The protein below binds the small molecule below.
Small molecule (SMILES): CC[C@H](C)[C@@H]1NC(=O)[C@H](Cc2ccc(O)cc2)NC(=O)[C@H](CCCN=C(N)N)NC(=O)[C@H](CO)NC(=O)[C@H](Cc2ccc(O)cc2)NC(=O)[C@H](C)NC(=O)[C@@H]2CCCN2C(=O)[C@@H](N)CSSC[C@@H](C=O)NC(=O)CNC1=O

Sequence of chain 1.A:
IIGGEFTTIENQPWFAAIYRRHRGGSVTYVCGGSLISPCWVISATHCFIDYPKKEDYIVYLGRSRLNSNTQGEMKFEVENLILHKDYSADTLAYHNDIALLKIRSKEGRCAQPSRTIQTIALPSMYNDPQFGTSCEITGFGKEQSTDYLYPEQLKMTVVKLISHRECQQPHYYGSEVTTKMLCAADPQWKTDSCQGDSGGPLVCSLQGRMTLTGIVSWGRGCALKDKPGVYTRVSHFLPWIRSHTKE

Binding-site contacts:
Ligand atom CD1 contacts residue ARG220 of chain 1.A at 3.4 Å.
Ligand atom NH2 contacts residue ASP192 of chain 1.A at 2.7 Å (salt-bridge).
Ligand atom CE2 contacts residue LEU92 of chain 1.A at 3.5 Å (hydrophobic).
Ligand atom OH contacts residue ARG220 of chain 1.A at 3.2 Å.
Ligand atom OH contacts residue CYS47 of chain 1.A at 3.1 Å (h-bond).
Ligand atom NH1 contacts residue SER193 of chain 1.A at 2.8 Å (h-bond).
Ligand atom NE contacts residue GLY219 of chain 1.A at 3.5 Å (h-bond).
Ligand atom O contacts residue GLN195 of chain 1.A at 3.3 Å.
Ligand atom O contacts residue GLY219 of chain 1.A at 2.9 Å (h-bond).
Ligand atom CB contacts residue GLY219 of chain 1.A at 3.5 Å.
Ligand atom CB contacts residue LEU92 of chain 1.A at 3.3 Å (hydrophobic).
Ligand atom C contacts residue SER198 of chain 1.A at 2.9 Å.
Ligand atom C contacts residue GLN195 of chain 1.A at 3.4 Å.
Ligand atom CE1 contacts residue ARG220 of chain 1.A at 3.2 Å.
Ligand atom N contacts residue LEU92 of chain 1.A at 3.3 Å (h-bond).
Ligand atom CD1 contacts residue TYR29 of chain 1.A at 3.4 Å (hydrophobic).
Ligand atom CZ contacts residue GLY221 of chain 1.A at 3.5 Å.
Ligand atom CZ contacts residue SER193 of chain 1.A at 3.2 Å.
Ligand atom CD1 contacts residue VAL30 of chain 1.A at 3.5 Å (hydrophobic).
Ligand atom O contacts residue SER198 of chain 1.A at 2.7 Å (h-bond).
Ligand atom O contacts residue GLN195 of chain 1.A at 3.4 Å (h-bond).
Ligand atom O contacts residue GLN195 of chain 1.A at 3.0 Å (h-bond).
Ligand atom CG contacts residue HIS46 of chain 1.A at 3.5 Å.
Ligand atom O contacts residue GLY196 of chain 1.A at 2.9 Å (h-bond).
Ligand atom CG1 contacts residue TYR150 of chain 1.A at 3.5 Å (hydrophobic).
Ligand atom CA contacts residue THR91 of chain 1.A at 3.5 Å.
Ligand atom NH1 contacts residue ASP192 of chain 1.A at 3.0 Å (salt-bridge).
Ligand atom NE contacts residue GLY221 of chain 1.A at 3.4 Å (h-bond).
Ligand atom CG contacts residue TYR94 of chain 1.A at 3.6 Å (hydrophobic).
Ligand atom OG contacts residue TYR94 of chain 1.A at 2.4 Å (h-bond).
Ligand atom N contacts residue SER198 of chain 1.A at 3.3 Å (h-bond).
Ligand atom CB contacts residue LEU92 of chain 1.A at 3.5 Å (hydrophobic).
Ligand atom O contacts residue TRP218 of chain 1.A at 3.3 Å.
Ligand atom CD contacts residue TYR94 of chain 1.A at 3.5 Å (hydrophobic).
Ligand atom NH2 contacts residue GLY221 of chain 1.A at 2.8 Å (h-bond).
Ligand atom CB contacts residue HIS46 of chain 1.A at 3.4 Å.
Ligand atom CA contacts residue SER198 of chain 1.A at 3.5 Å.
Ligand atom CZ contacts residue ASP192 of chain 1.A at 3.4 Å.
Ligand atom CB contacts residue TYR94 of chain 1.A at 3.0 Å (hydrophobic).
Ligand atom N contacts residue THR91 of chain 1.A at 2.9 Å (h-bond).